Binding-site contacts:
Ligand atom C5 contacts residue ILE7 of chain 1.A at 3.7 Å (hydrophobic).
Ligand atom BR4 contacts residue MET166 of chain 1.A at 3.7 Å.
Ligand atom BR4 contacts residue SER165 of chain 1.A at 3.4 Å.
Ligand atom C3 contacts residue ILE169 of chain 1.A at 3.7 Å (hydrophobic).
Ligand atom C4 contacts residue ILE7 of chain 1.A at 3.8 Å (hydrophobic).
Ligand atom N1 contacts residue LEU216 of chain 1.A at 3.5 Å.
Ligand atom C5 contacts residue VAL120 of chain 1.A at 3.4 Å (hydrophobic).
Ligand atom C3 contacts residue MET166 of chain 1.A at 4.3 Å (hydrophobic).
Ligand atom C4 contacts residue PHE162 of chain 1.A at 4.3 Å (hydrophobic).
Ligand atom BR4 contacts residue PHE162 of chain 1.A at 3.6 Å.
Ligand atom C3 contacts residue LEU216 of chain 1.A at 3.2 Å (hydrophobic).
Ligand atom N1 contacts residue ALA116 of chain 1.A at 3.6 Å.
Ligand atom C4 contacts residue ILE169 of chain 1.A at 4.3 Å (hydrophobic).
Ligand atom N2 contacts residue ALA116 of chain 1.A at 3.3 Å.
Ligand atom N2 contacts residue LEU216 of chain 1.A at 2.8 Å.
Ligand atom BR4 contacts residue VAL120 of chain 1.A at 3.4 Å.
Ligand atom C4 contacts residue VAL120 of chain 1.A at 3.8 Å (hydrophobic).
Ligand atom N1 contacts residue ILE7 of chain 1.A at 3.9 Å.
Ligand atom C5 contacts residue ALA116 of chain 1.A at 3.3 Å (hydrophobic).
Ligand atom C4 contacts residue ALA116 of chain 1.A at 4.0 Å (hydrophobic).
Ligand atom N1 contacts residue SER119 of chain 1.A at 4.0 Å.
Ligand atom C3 contacts residue ALA116 of chain 1.A at 3.6 Å (hydrophobic).
Ligand atom C3 contacts residue ILE7 of chain 1.A at 4.2 Å (hydrophobic).
Ligand atom C5 contacts residue SER119 of chain 1.A at 4.0 Å.
Ligand atom N2 contacts residue ILE7 of chain 1.A at 4.2 Å.

This protein binds this small molecule.
Small molecule (SMILES): Brc1cn[nH]c1

Sequence of chain 1.A:
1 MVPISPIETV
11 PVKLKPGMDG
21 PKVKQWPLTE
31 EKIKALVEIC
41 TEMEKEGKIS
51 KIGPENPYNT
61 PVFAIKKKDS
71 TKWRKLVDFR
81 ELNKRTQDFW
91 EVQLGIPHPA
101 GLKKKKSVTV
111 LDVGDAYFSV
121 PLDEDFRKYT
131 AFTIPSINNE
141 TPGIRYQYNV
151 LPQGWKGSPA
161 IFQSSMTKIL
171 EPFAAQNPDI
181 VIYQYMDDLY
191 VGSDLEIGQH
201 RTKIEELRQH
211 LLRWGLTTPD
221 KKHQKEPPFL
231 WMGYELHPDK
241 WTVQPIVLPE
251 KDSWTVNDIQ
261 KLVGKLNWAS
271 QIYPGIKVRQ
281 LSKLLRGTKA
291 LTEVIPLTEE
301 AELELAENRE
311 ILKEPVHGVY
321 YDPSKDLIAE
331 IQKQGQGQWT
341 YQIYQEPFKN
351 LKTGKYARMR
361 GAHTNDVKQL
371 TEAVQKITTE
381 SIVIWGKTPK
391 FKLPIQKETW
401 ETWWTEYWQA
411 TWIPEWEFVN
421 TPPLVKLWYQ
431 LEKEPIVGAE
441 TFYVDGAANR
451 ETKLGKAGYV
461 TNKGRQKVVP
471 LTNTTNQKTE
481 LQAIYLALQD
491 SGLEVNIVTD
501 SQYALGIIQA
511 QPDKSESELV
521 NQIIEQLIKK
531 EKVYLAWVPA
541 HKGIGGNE